Sequence of chain 1.B:
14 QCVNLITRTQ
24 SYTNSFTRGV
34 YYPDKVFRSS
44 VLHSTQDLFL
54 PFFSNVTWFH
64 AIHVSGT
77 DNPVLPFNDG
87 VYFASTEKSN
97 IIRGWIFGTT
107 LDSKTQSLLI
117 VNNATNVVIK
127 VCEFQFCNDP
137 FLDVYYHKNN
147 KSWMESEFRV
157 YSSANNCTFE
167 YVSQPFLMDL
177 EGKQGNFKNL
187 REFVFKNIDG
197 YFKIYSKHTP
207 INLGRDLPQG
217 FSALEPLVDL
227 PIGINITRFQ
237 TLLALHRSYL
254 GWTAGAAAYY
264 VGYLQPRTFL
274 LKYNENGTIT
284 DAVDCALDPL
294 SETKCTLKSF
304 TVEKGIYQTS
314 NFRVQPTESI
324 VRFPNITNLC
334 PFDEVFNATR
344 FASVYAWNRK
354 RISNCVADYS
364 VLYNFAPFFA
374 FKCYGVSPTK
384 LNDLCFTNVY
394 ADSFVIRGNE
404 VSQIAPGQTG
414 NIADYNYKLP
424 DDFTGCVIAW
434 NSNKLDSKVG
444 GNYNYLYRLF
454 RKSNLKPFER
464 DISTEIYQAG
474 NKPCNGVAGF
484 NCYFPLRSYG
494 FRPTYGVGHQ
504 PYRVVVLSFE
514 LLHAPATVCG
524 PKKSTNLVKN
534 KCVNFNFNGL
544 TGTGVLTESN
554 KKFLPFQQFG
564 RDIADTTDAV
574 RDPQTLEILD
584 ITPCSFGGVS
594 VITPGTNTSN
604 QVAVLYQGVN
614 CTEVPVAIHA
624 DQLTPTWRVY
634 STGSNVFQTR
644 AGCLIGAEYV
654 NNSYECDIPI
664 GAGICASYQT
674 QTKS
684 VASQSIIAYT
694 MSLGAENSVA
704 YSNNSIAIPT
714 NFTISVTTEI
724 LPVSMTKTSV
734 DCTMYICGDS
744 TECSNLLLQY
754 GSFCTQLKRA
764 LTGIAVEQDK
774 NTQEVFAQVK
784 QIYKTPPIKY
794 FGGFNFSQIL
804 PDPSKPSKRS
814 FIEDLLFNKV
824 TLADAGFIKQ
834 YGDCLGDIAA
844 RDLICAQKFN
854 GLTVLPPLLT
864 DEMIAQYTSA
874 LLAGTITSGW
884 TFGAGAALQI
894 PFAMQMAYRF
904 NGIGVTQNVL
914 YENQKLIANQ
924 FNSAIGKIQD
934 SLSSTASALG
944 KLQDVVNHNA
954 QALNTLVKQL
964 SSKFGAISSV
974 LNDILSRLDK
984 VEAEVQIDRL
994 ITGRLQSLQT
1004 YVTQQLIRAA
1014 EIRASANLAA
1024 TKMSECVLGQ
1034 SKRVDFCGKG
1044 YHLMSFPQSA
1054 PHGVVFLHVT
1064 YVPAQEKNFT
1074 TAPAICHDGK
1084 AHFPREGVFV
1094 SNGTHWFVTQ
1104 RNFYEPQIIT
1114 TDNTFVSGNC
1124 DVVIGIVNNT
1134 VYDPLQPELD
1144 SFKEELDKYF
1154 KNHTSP

A small-molecule ligand and the protein it binds are described below.
Small molecule (SMILES): CC(=O)N[C@H]1[C@H](O[C@H]2[C@H](O)[C@@H](NC(C)=O)CO[C@@H]2CO)O[C@H](CO)[C@@H](O[C@H]2O[C@H](CO)[C@@H](O)[C@H](O)[C@@H]2O)[C@@H]1O

Binding-site contacts:
Ligand atom C4 contacts residue ASN1131 of chain 1.B at 4.2 Å.
Ligand atom C2 contacts residue ASN1131 of chain 1.B at 2.5 Å.
Ligand atom C5 contacts residue ASN1131 of chain 1.B at 3.7 Å.
Ligand atom C3 contacts residue ASN1131 of chain 1.B at 3.8 Å.
Ligand atom C7 contacts residue ASN1131 of chain 1.B at 3.2 Å.
Ligand atom N2 contacts residue ASN1131 of chain 1.B at 3.0 Å (h-bond).
Ligand atom C1 contacts residue ASN1131 of chain 1.B at 1.4 Å.
Ligand atom O5 contacts residue ASN1131 of chain 1.B at 2.3 Å (h-bond).
Ligand atom C8 contacts residue ASN1131 of chain 1.B at 4.5 Å.
Ligand atom O7 contacts residue ASN1131 of chain 1.B at 2.9 Å (h-bond).